Sequence of chain 1.A:
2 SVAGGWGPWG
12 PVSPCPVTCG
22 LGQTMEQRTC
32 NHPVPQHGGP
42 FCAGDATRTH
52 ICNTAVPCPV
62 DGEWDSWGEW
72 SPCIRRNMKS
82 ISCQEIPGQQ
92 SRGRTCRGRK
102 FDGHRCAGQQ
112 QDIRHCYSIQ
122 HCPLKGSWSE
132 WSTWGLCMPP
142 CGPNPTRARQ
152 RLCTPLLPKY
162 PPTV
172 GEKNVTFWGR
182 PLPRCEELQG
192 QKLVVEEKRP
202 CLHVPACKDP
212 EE

The small molecule below binds the protein below.
Small molecule (SMILES): OC[C@H]1O[C@H](O)[C@@H](O)[C@@H](O)[C@@H]1O

Binding-site contacts:
Ligand atom O3 contacts residue THR134 of chain 1.A at 3.3 Å.
Ligand atom C5 contacts residue TRP135 of chain 1.A at 3.7 Å (hydrophobic).
Ligand atom O2 contacts residue TRP135 of chain 1.A at 2.7 Å (h-bond).
Ligand atom O2 contacts residue SER133 of chain 1.A at 3.7 Å.
Ligand atom O5 contacts residue ARG148 of chain 1.A at 3.2 Å (salt-bridge).
Ligand atom O2 contacts residue ARG150 of chain 1.A at 4.4 Å.
Ligand atom C5 contacts residue ARG148 of chain 1.A at 4.1 Å.
Ligand atom C2 contacts residue THR134 of chain 1.A at 4.2 Å.
Ligand atom C2 contacts residue TRP135 of chain 1.A at 2.6 Å (hydrophobic).
Ligand atom O5 contacts residue TRP135 of chain 1.A at 2.4 Å.
Ligand atom C3 contacts residue THR134 of chain 1.A at 4.5 Å.
Ligand atom O2 contacts residue THR134 of chain 1.A at 2.9 Å.
Ligand atom C6 contacts residue ARG148 of chain 1.A at 3.7 Å.
Ligand atom O3 contacts residue TRP135 of chain 1.A at 4.2 Å.
Ligand atom O6 contacts residue ARG148 of chain 1.A at 3.5 Å (salt-bridge).
Ligand atom C1 contacts residue TRP135 of chain 1.A at 1.5 Å (hydrophobic).
Ligand atom C4 contacts residue TRP135 of chain 1.A at 4.1 Å (hydrophobic).
Ligand atom C1 contacts residue ARG148 of chain 1.A at 3.7 Å.
Ligand atom C3 contacts residue TRP135 of chain 1.A at 3.9 Å (hydrophobic).